A small-molecule ligand and the protein it binds are described below.
Small molecule (SMILES): O[C@@H]1CCC[C@H]1O

Sequence of chain 2.A:
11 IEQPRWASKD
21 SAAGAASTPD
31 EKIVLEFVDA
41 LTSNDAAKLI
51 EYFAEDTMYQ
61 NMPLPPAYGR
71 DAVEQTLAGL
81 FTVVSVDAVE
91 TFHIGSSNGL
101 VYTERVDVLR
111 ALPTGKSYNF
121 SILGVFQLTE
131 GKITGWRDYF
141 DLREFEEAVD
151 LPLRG

Binding-site contacts:
Ligand atom C02 contacts residue ASP138 of chain 2.A at 3.5 Å.
Ligand atom C03 contacts residue ASN61 of chain 2.A at 3.6 Å.
Ligand atom O01 contacts residue ASN61 of chain 2.A at 2.6 Å (h-bond).
Ligand atom O07 contacts residue ILE122 of chain 2.A at 3.4 Å.
Ligand atom O01 contacts residue TRP136 of chain 2.A at 3.8 Å.
Ligand atom O07 contacts residue ASP138 of chain 2.A at 4.5 Å.
Ligand atom O07 contacts residue LEU109 of chain 2.A at 3.9 Å.
Ligand atom C03 contacts residue TYR59 of chain 2.A at 3.3 Å (hydrophobic).
Ligand atom C05 contacts residue ASP107 of chain 2.A at 3.1 Å.
Ligand atom C05 contacts residue ARG105 of chain 2.A at 3.9 Å.
Ligand atom O01 contacts residue TYR59 of chain 2.A at 2.7 Å (h-bond).
Ligand atom C02 contacts residue TYR59 of chain 2.A at 3.5 Å (hydrophobic).
Ligand atom C06 contacts residue ASP107 of chain 2.A at 2.9 Å.
Ligand atom C05 contacts residue LEU41 of chain 2.A at 4.3 Å (hydrophobic).
Ligand atom C06 contacts residue ASP138 of chain 2.A at 3.4 Å.
Ligand atom C03 contacts residue LEU80 of chain 2.A at 4.1 Å (hydrophobic).
Ligand atom O07 contacts residue ASP107 of chain 2.A at 2.6 Å (salt-bridge).
Ligand atom C04 contacts residue ASP107 of chain 2.A at 4.4 Å.
Ligand atom C04 contacts residue LEU80 of chain 2.A at 3.5 Å (hydrophobic).
Ligand atom C05 contacts residue TRP136 of chain 2.A at 4.3 Å (hydrophobic).
Ligand atom C04 contacts residue TYR59 of chain 2.A at 3.6 Å (hydrophobic).
Ligand atom C03 contacts residue PHE145 of chain 2.A at 4.5 Å (hydrophobic).
Ligand atom C06 contacts residue ARG105 of chain 2.A at 3.6 Å.
Ligand atom C02 contacts residue ASN61 of chain 2.A at 3.1 Å.
Ligand atom O01 contacts residue ASP138 of chain 2.A at 2.8 Å (salt-bridge).
Ligand atom C02 contacts residue ASP107 of chain 2.A at 4.5 Å.
Ligand atom C05 contacts residue ASP138 of chain 2.A at 4.0 Å.
Ligand atom C05 contacts residue TYR59 of chain 2.A at 4.3 Å (hydrophobic).
Ligand atom C02 contacts residue PHE140 of chain 2.A at 4.2 Å (hydrophobic).
Ligand atom O07 contacts residue ARG105 of chain 2.A at 4.3 Å.
Ligand atom C06 contacts residue ILE122 of chain 2.A at 4.0 Å (hydrophobic).